Sequence of chain 6.A:
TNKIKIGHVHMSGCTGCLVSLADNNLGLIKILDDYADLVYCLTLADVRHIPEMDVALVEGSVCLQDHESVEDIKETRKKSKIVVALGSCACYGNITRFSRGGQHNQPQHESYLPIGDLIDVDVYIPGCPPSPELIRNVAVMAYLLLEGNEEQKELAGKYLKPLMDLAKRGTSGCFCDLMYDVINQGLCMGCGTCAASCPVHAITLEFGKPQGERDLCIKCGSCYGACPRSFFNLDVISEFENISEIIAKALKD

Sequence of chain 6.C:
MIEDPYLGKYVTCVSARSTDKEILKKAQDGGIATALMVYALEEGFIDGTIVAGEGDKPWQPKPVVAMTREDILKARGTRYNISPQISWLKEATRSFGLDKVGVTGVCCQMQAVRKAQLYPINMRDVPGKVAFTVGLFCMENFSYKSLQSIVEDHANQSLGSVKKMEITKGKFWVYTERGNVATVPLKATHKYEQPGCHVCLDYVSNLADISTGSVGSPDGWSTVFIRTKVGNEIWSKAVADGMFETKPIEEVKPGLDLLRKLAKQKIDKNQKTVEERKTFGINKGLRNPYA

The protein below binds the small molecule below.
Small molecule (SMILES): C[C@@H](O)[C@@H](C)O

Binding-site contacts:
Ligand atom C1 contacts residue THR204 of chain 6.A at 3.5 Å.
Ligand atom O5 contacts residue BU31 of chain 6.L at 3.8 Å.
Ligand atom C2 contacts residue LEU205 of chain 6.A at 3.8 Å (hydrophobic).
Ligand atom O6 contacts residue PRO84 of chain 6.C at 4.2 Å.
Ligand atom C2 contacts residue SER87 of chain 6.C at 4.4 Å.
Ligand atom O6 contacts residue PRO63 of chain 6.C at 4.4 Å.
Ligand atom C3 contacts residue SER87 of chain 6.C at 4.2 Å.
Ligand atom O6 contacts residue SER87 of chain 6.C at 3.0 Å (h-bond).
Ligand atom C3 contacts residue LEU205 of chain 6.A at 4.5 Å (hydrophobic).
Ligand atom C4 contacts residue LEU205 of chain 6.A at 3.3 Å (hydrophobic).
Ligand atom C2 contacts residue THR204 of chain 6.A at 4.4 Å.
Ligand atom C1 contacts residue LEU205 of chain 6.A at 2.9 Å (hydrophobic).
Ligand atom O6 contacts residue TRP88 of chain 6.C at 4.3 Å.